Sequence of chain 1.A:
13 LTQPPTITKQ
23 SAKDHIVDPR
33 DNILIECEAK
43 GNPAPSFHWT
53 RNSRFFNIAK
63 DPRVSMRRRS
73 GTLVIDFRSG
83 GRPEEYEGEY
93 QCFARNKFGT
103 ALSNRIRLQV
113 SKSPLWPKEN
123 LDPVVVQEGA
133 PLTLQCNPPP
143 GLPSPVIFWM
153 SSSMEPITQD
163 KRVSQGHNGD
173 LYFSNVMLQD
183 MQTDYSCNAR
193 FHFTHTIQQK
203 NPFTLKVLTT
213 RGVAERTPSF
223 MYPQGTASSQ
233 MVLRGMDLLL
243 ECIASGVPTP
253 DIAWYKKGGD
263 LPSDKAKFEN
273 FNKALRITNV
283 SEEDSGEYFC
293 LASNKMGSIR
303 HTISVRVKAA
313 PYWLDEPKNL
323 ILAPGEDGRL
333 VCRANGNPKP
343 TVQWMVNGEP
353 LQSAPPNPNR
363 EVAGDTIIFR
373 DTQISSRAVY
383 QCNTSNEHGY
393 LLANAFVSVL

A protein and the small-molecule ligand that binds it are described below.
Small molecule (SMILES): CC(=O)N[C@@H]1[C@@H](O)[C@H](O)[C@@H](CO)O[C@H]1O

Binding-site contacts:
Ligand atom C1 contacts residue TYR392 of chain 1.A at 4.4 Å (hydrophobic).
Ligand atom N2 contacts residue TYR392 of chain 1.A at 4.1 Å.
Ligand atom C7 contacts residue LEU394 of chain 1.A at 4.2 Å (hydrophobic).
Ligand atom C8 contacts residue TYR392 of chain 1.A at 3.7 Å (hydrophobic).
Ligand atom C1 contacts residue ASN385 of chain 1.A at 1.5 Å.
Ligand atom O3 contacts residue ARG107 of chain 1.A at 3.7 Å.
Ligand atom C3 contacts residue TYR392 of chain 1.A at 3.8 Å (hydrophobic).
Ligand atom C8 contacts residue ARG107 of chain 1.A at 3.7 Å.
Ligand atom O6 contacts residue SER387 of chain 1.A at 4.3 Å.
Ligand atom N2 contacts residue ASN385 of chain 1.A at 2.5 Å (h-bond).
Ligand atom C4 contacts residue ASN385 of chain 1.A at 4.3 Å.
Ligand atom O3 contacts residue TYR392 of chain 1.A at 4.2 Å.
Ligand atom O5 contacts residue GLN345 of chain 1.A at 4.4 Å.
Ligand atom O7 contacts residue ARG107 of chain 1.A at 4.3 Å.
Ligand atom C6 contacts residue SER387 of chain 1.A at 3.2 Å.
Ligand atom C2 contacts residue TYR392 of chain 1.A at 4.4 Å (hydrophobic).
Ligand atom C3 contacts residue ASN385 of chain 1.A at 3.8 Å.
Ligand atom C1 contacts residue SER387 of chain 1.A at 4.2 Å.
Ligand atom C2 contacts residue ASN385 of chain 1.A at 2.5 Å.
Ligand atom O7 contacts residue ASN385 of chain 1.A at 4.0 Å.
Ligand atom C5 contacts residue SER387 of chain 1.A at 3.5 Å.
Ligand atom O7 contacts residue LEU394 of chain 1.A at 4.0 Å.
Ligand atom C7 contacts residue ASN385 of chain 1.A at 3.5 Å.
Ligand atom O5 contacts residue ASN385 of chain 1.A at 2.4 Å (h-bond).
Ligand atom C8 contacts residue ASN385 of chain 1.A at 4.4 Å.
Ligand atom O5 contacts residue SER387 of chain 1.A at 3.5 Å (h-bond).
Ligand atom C5 contacts residue ASN385 of chain 1.A at 3.7 Å.
Ligand atom O7 contacts residue GLN93 of chain 1.A at 4.2 Å.